Binding-site contacts:
Ligand atom F52 contacts residue HIS43 of chain 1.B at 3.4 Å.
Ligand atom C26 contacts residue CYS201 of chain 1.B at 3.6 Å (hydrophobic).
Ligand atom F49 contacts residue HIS43 of chain 1.B at 3.1 Å.
Ligand atom O46 contacts residue GLY203 of chain 1.B at 2.8 Å (h-bond).
Ligand atom F53 contacts residue SER205 of chain 1.B at 3.6 Å.
Ligand atom O9 contacts residue GLY228 of chain 1.B at 3.1 Å (h-bond).
Ligand atom C34 contacts residue ALA200 of chain 1.B at 3.6 Å (hydrophobic).
Ligand atom C37 contacts residue TRP227 of chain 1.B at 3.5 Å (hydrophobic).
Ligand atom C25 contacts residue SER205 of chain 1.B at 2.4 Å.
Ligand atom F51 contacts residue LYS52 of chain 1.B at 3.5 Å.
Ligand atom N2 contacts residue GLY228 of chain 1.B at 2.9 Å (h-bond).
Ligand atom C26 contacts residue SER205 of chain 1.B at 2.8 Å.
Ligand atom C37 contacts residue VAL225 of chain 1.B at 3.4 Å (hydrophobic).
Ligand atom C50 contacts residue SER205 of chain 1.B at 3.2 Å.
Ligand atom C30 contacts residue CYS201 of chain 1.B at 3.6 Å (hydrophobic).
Ligand atom C12 contacts residue TYR47 of chain 1.B at 3.6 Å (hydrophobic).
Ligand atom C64 contacts residue TRP227 of chain 1.B at 3.6 Å (hydrophobic).
Ligand atom C35 contacts residue GLY238 of chain 1.B at 3.5 Å.
Ligand atom O46 contacts residue SER205 of chain 1.B at 2.3 Å (h-bond).
Ligand atom C64 contacts residue ILE179 of chain 1.B at 3.5 Å (hydrophobic).
Ligand atom F52 contacts residue SER205 of chain 1.B at 3.0 Å.
Ligand atom F49 contacts residue SER205 of chain 1.B at 2.8 Å.
Ligand atom N23 contacts residue SER205 of chain 1.B at 2.7 Å (h-bond).
Ligand atom N23 contacts residue SER226 of chain 1.B at 3.3 Å (h-bond).
Ligand atom C35 contacts residue ASP199 of chain 1.B at 3.6 Å.
Ligand atom C62 contacts residue GLU94 of chain 1.B at 3.5 Å.
Ligand atom C36 contacts residue TRP227 of chain 1.B at 3.4 Å (hydrophobic).
Ligand atom C7 contacts residue TRP227 of chain 1.B at 3.6 Å (hydrophobic).
Ligand atom C15 contacts residue HIS43 of chain 1.B at 3.5 Å.
Ligand atom C34 contacts residue GLY228 of chain 1.B at 3.5 Å.
Ligand atom O9 contacts residue TRP227 of chain 1.B at 3.1 Å.
Ligand atom F53 contacts residue LEU27 of chain 1.B at 3.4 Å.
Ligand atom N23 contacts residue HIS43 of chain 1.B at 3.5 Å (h-bond).
Ligand atom O46 contacts residue ASP204 of chain 1.B at 3.3 Å (salt-bridge).
Ligand atom C30 contacts residue GLU202 of chain 1.B at 3.6 Å.
Ligand atom C44 contacts residue SER205 of chain 1.B at 1.4 Å.
Ligand atom F53 contacts residue GLY203 of chain 1.B at 3.5 Å.
Ligand atom F52 contacts residue CYS28 of chain 1.B at 3.0 Å.
Ligand atom C47 contacts residue SER205 of chain 1.B at 2.5 Å.
Ligand atom C1 contacts residue GLY228 of chain 1.B at 3.5 Å.

The protein below binds the small molecule below.
Small molecule (SMILES): CN[C@H](Cc1ccccc1)C(=O)N1CCC[C@H]1C(=O)N[C@@H](Cc1c[nH]c2ccccc12)C(=O)C(F)(F)C(F)(F)F

Sequence of chain 1.B:
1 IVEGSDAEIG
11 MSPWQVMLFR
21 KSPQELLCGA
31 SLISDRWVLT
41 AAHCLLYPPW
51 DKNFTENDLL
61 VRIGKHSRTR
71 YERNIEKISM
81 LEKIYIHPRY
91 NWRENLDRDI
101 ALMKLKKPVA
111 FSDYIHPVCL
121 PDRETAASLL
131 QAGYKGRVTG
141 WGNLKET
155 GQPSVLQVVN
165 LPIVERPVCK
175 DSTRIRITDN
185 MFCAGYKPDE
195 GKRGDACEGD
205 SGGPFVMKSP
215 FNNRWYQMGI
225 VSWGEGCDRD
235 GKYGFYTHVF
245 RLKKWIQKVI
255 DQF